Binding-site contacts:
Ligand atom C8 contacts residue ALA34 of chain 1.B at 3.5 Å (hydrophobic).
Ligand atom O7 contacts residue ARG58 of chain 1.B at 4.1 Å.
Ligand atom O7 contacts residue ASN59 of chain 1.B at 3.7 Å.
Ligand atom C5 contacts residue ASN59 of chain 1.B at 3.7 Å.
Ligand atom C8 contacts residue SER56 of chain 1.B at 4.3 Å.
Ligand atom N2 contacts residue ALA34 of chain 1.B at 4.5 Å.
Ligand atom N2 contacts residue ASN59 of chain 1.B at 3.0 Å (h-bond).
Ligand atom N2 contacts residue SER35 of chain 1.B at 4.4 Å.
Ligand atom C2 contacts residue ASN59 of chain 1.B at 2.6 Å.
Ligand atom C7 contacts residue ALA34 of chain 1.B at 4.2 Å (hydrophobic).
Ligand atom C3 contacts residue ASN59 of chain 1.B at 3.9 Å.
Ligand atom C1 contacts residue ASN59 of chain 1.B at 1.4 Å.
Ligand atom O5 contacts residue ASN59 of chain 1.B at 2.4 Å (h-bond).
Ligand atom C7 contacts residue ASN59 of chain 1.B at 3.6 Å.
Ligand atom C4 contacts residue ASN59 of chain 1.B at 4.3 Å.
Ligand atom C8 contacts residue SER35 of chain 1.B at 4.2 Å.

Sequence of chain 1.B:
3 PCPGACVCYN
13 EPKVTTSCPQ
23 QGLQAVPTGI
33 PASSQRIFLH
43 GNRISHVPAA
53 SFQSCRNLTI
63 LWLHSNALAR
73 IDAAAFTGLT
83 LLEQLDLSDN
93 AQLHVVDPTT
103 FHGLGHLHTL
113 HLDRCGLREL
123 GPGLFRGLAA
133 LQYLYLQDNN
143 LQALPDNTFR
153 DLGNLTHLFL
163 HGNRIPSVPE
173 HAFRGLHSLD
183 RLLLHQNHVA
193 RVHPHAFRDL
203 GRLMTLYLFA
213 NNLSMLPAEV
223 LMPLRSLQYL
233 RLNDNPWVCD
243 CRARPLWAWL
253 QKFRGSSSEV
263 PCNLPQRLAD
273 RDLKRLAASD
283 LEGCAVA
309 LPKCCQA

A small-molecule ligand and the protein it binds are described below.
Small molecule (SMILES): CC(=O)N[C@@H]1[C@@H](O)[C@H](O)[C@@H](CO)O[C@H]1O